Sequence of chain 1.C:
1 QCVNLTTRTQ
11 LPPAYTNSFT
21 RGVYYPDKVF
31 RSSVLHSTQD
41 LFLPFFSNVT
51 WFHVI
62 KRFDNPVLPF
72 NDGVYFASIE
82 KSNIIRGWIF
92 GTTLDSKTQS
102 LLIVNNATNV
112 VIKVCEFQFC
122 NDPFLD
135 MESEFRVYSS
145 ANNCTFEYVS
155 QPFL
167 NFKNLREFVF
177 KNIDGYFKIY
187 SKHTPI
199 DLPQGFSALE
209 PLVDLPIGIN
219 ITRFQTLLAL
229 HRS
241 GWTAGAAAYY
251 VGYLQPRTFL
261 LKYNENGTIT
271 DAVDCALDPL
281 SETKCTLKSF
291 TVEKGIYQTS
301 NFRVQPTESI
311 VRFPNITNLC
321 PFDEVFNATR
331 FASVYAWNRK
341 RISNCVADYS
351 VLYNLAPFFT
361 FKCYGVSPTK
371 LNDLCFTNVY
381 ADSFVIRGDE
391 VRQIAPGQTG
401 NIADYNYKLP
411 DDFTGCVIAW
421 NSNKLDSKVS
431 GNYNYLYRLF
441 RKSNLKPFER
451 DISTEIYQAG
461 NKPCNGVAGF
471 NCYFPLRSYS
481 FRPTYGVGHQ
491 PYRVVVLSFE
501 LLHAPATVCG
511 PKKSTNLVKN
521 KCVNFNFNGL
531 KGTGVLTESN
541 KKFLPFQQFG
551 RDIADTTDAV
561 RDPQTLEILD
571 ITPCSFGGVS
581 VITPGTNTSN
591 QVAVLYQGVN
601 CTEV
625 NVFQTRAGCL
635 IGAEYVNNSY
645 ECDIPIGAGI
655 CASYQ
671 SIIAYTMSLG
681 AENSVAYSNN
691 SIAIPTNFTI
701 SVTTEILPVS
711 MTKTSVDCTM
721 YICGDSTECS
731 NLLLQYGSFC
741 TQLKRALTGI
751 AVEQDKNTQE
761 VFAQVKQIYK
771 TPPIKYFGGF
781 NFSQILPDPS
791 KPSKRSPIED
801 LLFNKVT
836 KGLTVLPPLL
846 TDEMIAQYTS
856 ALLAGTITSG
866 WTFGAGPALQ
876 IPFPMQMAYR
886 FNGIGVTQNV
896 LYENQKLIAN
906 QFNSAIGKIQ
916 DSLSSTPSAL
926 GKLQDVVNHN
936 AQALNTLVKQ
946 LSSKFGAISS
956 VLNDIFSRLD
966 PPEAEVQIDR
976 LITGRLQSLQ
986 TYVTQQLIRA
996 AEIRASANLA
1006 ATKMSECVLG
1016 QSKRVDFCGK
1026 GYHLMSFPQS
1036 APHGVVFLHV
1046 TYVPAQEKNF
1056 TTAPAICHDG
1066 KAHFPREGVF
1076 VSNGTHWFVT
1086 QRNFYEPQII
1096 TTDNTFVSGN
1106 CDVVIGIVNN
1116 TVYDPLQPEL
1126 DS

A protein and the small-molecule ligand that binds it are described below.
Small molecule (SMILES): CC(=O)N[C@H]1[C@H](O[C@H]2[C@H](O)[C@@H](NC(C)=O)CO[C@@H]2CO)O[C@H](CO)[C@@H](O)[C@@H]1O

Binding-site contacts:
Ligand atom O7 contacts residue ASN1078 of chain 1.C at 3.3 Å (h-bond).
Ligand atom C3 contacts residue ASN1078 of chain 1.C at 3.8 Å.
Ligand atom C2 contacts residue THR1080 of chain 1.C at 3.6 Å.
Ligand atom O5 contacts residue ASN1078 of chain 1.C at 2.4 Å (h-bond).
Ligand atom O4 contacts residue HIS1081 of chain 1.C at 3.7 Å.
Ligand atom C3 contacts residue HIS1081 of chain 1.C at 4.1 Å.
Ligand atom C5 contacts residue PHE1083 of chain 1.C at 3.8 Å (hydrophobic).
Ligand atom C7 contacts residue ASN1078 of chain 1.C at 3.3 Å.
Ligand atom C8 contacts residue ASN1078 of chain 1.C at 4.4 Å.
Ligand atom C8 contacts residue THR1080 of chain 1.C at 3.7 Å.
Ligand atom C1 contacts residue THR1080 of chain 1.C at 3.7 Å.
Ligand atom C8 contacts residue HIS1081 of chain 1.C at 4.2 Å.
Ligand atom C5 contacts residue HIS1081 of chain 1.C at 4.2 Å.
Ligand atom C6 contacts residue PHE1083 of chain 1.C at 3.6 Å (hydrophobic).
Ligand atom C4 contacts residue ASN1078 of chain 1.C at 4.2 Å.
Ligand atom C4 contacts residue HIS1081 of chain 1.C at 4.2 Å.
Ligand atom C7 contacts residue HIS1081 of chain 1.C at 3.8 Å.
Ligand atom C7 contacts residue THR1080 of chain 1.C at 3.6 Å.
Ligand atom C3 contacts residue THR1080 of chain 1.C at 3.9 Å.
Ligand atom N2 contacts residue ASN1078 of chain 1.C at 2.9 Å (h-bond).
Ligand atom C1 contacts residue ASN1078 of chain 1.C at 1.4 Å.
Ligand atom N2 contacts residue THR1080 of chain 1.C at 2.8 Å (h-bond).
Ligand atom O7 contacts residue HIS1081 of chain 1.C at 2.8 Å (h-bond).
Ligand atom O5 contacts residue PHE1083 of chain 1.C at 4.0 Å.
Ligand atom C2 contacts residue ASN1078 of chain 1.C at 2.5 Å.
Ligand atom C5 contacts residue ASN1078 of chain 1.C at 3.7 Å.